Binding-site contacts:
Ligand atom O11 contacts residue ARG43 of chain 1.B at 2.6 Å (salt-bridge).
Ligand atom C6 contacts residue LYS41 of chain 1.B at 4.0 Å.
Ligand atom O51 contacts residue GLN148 of chain 1.B at 4.1 Å.
Ligand atom O42 contacts residue LYS15 of chain 1.B at 4.3 Å.
Ligand atom O53 contacts residue LYS151 of chain 1.B at 3.4 Å (salt-bridge).
Ligand atom C2C contacts residue TRP42 of chain 1.B at 4.3 Å (hydrophobic).
Ligand atom C1C contacts residue ARG43 of chain 1.B at 4.5 Å.
Ligand atom O11 contacts residue LYS41 of chain 1.B at 4.4 Å.
Ligand atom O2 contacts residue LYS41 of chain 1.B at 3.7 Å.
Ligand atom O1 contacts residue LYS41 of chain 1.B at 3.7 Å.
Ligand atom O6 contacts residue TRP42 of chain 1.B at 3.4 Å.
Ligand atom O4 contacts residue LYS151 of chain 1.B at 4.4 Å.
Ligand atom C1B contacts residue TRP42 of chain 1.B at 4.5 Å (hydrophobic).
Ligand atom O12 contacts residue ARG43 of chain 1.B at 3.8 Å.
Ligand atom O1 contacts residue TRP42 of chain 1.B at 4.3 Å.
Ligand atom P1 contacts residue ARG43 of chain 1.B at 3.7 Å.
Ligand atom O52 contacts residue LYS150 of chain 1.B at 3.2 Å (salt-bridge).
Ligand atom P5 contacts residue LYS145 of chain 1.B at 4.4 Å.
Ligand atom O41 contacts residue LYS151 of chain 1.B at 4.2 Å.
Ligand atom O51 contacts residue LEU40 of chain 1.B at 4.5 Å.
Ligand atom O6 contacts residue LYS41 of chain 1.B at 3.5 Å.
Ligand atom O51 contacts residue LYS145 of chain 1.B at 2.9 Å (salt-bridge).

This protein binds this small molecule.
Small molecule (SMILES): CCCCCCCC(=O)OC[C@H](COP(=O)(O)O[C@@H]1[C@H](O)[C@H](O)[C@@H](OP(=O)(O)O)[C@H](OP(=O)(O)O)[C@H]1O)OC(=O)CCCCCCC

Sequence of chain 1.B:
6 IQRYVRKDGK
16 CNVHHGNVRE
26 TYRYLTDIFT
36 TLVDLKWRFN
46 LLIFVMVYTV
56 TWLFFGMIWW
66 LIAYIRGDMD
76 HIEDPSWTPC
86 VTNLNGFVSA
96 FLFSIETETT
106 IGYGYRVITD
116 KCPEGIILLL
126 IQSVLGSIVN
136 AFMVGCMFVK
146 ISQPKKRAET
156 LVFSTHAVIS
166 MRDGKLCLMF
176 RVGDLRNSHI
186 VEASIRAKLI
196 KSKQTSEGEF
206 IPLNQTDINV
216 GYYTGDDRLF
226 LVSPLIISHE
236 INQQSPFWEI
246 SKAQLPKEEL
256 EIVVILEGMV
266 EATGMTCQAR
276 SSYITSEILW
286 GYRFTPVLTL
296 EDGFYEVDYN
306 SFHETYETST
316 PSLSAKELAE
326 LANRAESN